This small molecule binds to this protein.
Small molecule (SMILES): CC(=O)N[C@@H]1[C@@H](O)[C@H](O[C@@H]2O[C@H](CO[C@]3(C(=O)O)C[C@H](O)[C@@H](NC(C)=O)[C@H]([C@H](O)[C@H](O)CO)O3)[C@H](O)[C@H](O)[C@H]2O)[C@@H](CO)O[C@H]1O

Binding-site contacts:
Ligand atom C4 contacts residue ARG104 of chain 5.B at 3.7 Å.
Ligand atom O4 contacts residue PRO231 of chain 5.B at 3.8 Å.
Ligand atom C10 contacts residue ASN275 of chain 5.A at 3.2 Å.
Ligand atom C3 contacts residue PRO274 of chain 5.A at 3.7 Å (hydrophobic).
Ligand atom O7 contacts residue PRO274 of chain 5.A at 3.5 Å.
Ligand atom O1B contacts residue ASP91 of chain 5.B at 3.8 Å.
Ligand atom O3 contacts residue GLY282 of chain 5.A at 3.3 Å.
Ligand atom O4 contacts residue ASN275 of chain 5.A at 2.8 Å (h-bond).
Ligand atom C10 contacts residue ASP232 of chain 5.B at 3.6 Å.
Ligand atom O7 contacts residue LYS270 of chain 5.A at 3.4 Å (salt-bridge).
Ligand atom N5 contacts residue PRO231 of chain 5.B at 2.6 Å (h-bond).
Ligand atom O4 contacts residue ASP232 of chain 5.B at 2.9 Å (salt-bridge).
Ligand atom O3 contacts residue PRO274 of chain 5.A at 3.6 Å.
Ligand atom C11 contacts residue ASP232 of chain 5.B at 3.4 Å.
Ligand atom O1B contacts residue ARG104 of chain 5.B at 2.4 Å (salt-bridge).
Ligand atom C11 contacts residue GLY234 of chain 5.B at 3.7 Å.
Ligand atom C3 contacts residue ARG104 of chain 5.B at 3.8 Å.
Ligand atom N5 contacts residue ASN275 of chain 5.A at 3.5 Å (h-bond).
Ligand atom O4 contacts residue ASP91 of chain 5.B at 2.4 Å (salt-bridge).
Ligand atom C7 contacts residue ASN180 of chain 5.B at 3.5 Å.
Ligand atom C4 contacts residue ASP91 of chain 5.B at 3.4 Å.
Ligand atom O10 contacts residue LYS270 of chain 5.A at 3.0 Å (salt-bridge).
Ligand atom C3 contacts residue ARG95 of chain 5.B at 3.8 Å.
Ligand atom C10 contacts residue PRO231 of chain 5.B at 3.5 Å (hydrophobic).
Ligand atom C1 contacts residue ARG104 of chain 5.B at 3.4 Å.
Ligand atom O7 contacts residue ASN180 of chain 5.B at 3.2 Å (h-bond).
Ligand atom C11 contacts residue PRO231 of chain 5.B at 3.5 Å (hydrophobic).
Ligand atom C5 contacts residue PRO231 of chain 5.B at 3.4 Å (hydrophobic).
Ligand atom C4 contacts residue ASN275 of chain 5.A at 3.7 Å.
Ligand atom O6 contacts residue ASP91 of chain 5.B at 3.2 Å.
Ligand atom O10 contacts residue ASN275 of chain 5.A at 2.7 Å (h-bond).
Ligand atom C8 contacts residue ASN180 of chain 5.B at 3.0 Å.
Ligand atom C11 contacts residue ILE233 of chain 5.B at 3.5 Å (hydrophobic).
Ligand atom C4 contacts residue PRO274 of chain 5.A at 3.8 Å (hydrophobic).
Ligand atom C4 contacts residue ASP232 of chain 5.B at 3.5 Å.
Ligand atom C10 contacts residue LYS270 of chain 5.A at 3.6 Å.
Ligand atom C4 contacts residue PRO231 of chain 5.B at 3.4 Å (hydrophobic).
Ligand atom O4 contacts residue ARG95 of chain 5.B at 3.3 Å (salt-bridge).
Ligand atom C5 contacts residue ASN275 of chain 5.A at 3.5 Å.
Ligand atom O6 contacts residue PRO274 of chain 5.A at 3.8 Å.

Sequence of chain 5.A:
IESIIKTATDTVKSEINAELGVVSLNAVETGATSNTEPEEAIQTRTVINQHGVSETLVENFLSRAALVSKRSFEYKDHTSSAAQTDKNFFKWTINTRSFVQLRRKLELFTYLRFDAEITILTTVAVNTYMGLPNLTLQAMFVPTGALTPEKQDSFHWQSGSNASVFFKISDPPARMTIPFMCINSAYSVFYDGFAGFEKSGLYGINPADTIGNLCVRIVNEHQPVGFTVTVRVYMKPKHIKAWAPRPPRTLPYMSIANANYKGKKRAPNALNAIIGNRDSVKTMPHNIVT

Sequence of chain 5.B:
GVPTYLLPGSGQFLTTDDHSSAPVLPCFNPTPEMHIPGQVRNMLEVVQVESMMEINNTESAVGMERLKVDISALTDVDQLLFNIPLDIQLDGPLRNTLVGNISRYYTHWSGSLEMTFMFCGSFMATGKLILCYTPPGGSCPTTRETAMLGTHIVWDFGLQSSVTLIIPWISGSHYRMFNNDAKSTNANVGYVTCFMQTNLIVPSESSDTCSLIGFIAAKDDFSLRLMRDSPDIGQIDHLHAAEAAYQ